This small molecule binds to this protein.
Small molecule (SMILES): CC[C@H](NC(=O)[C@H](CCCN=C(N)N)NC(=O)[C@H](C)N)C(=O)N[C@@H](CCCN=C(N)N)C(=O)N[C@@H](CCCN=C(N)N)C(=O)N[C@@H](CCCN=C(N)N)C(=O)N[C@@H](CC1=NC=NC1)C(=O)N1CCC[C@H]1C(=O)N[C@H](C=O)CO

Sequence of chain 1.A:
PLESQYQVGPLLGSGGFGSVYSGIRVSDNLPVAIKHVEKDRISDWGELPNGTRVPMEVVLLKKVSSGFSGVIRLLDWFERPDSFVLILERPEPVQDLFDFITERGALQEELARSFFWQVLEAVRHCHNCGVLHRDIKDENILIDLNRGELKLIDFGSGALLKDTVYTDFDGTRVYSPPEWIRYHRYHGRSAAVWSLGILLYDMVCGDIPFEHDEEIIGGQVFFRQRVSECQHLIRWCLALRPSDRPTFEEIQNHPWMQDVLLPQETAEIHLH

Binding-site contacts:
Ligand atom N contacts residue GLU172 of chain 1.A at 3.1 Å (salt-bridge).
Ligand atom O contacts residue LYS170 of chain 1.A at 2.7 Å (salt-bridge).
Ligand atom OG contacts residue THR205 of chain 1.A at 3.4 Å (h-bond).
Ligand atom NE contacts residue PHE131 of chain 1.A at 3.7 Å.
Ligand atom NH2 contacts residue PHE131 of chain 1.A at 3.0 Å (h-bond).
Ligand atom CD contacts residue THR135 of chain 1.A at 3.5 Å.
Ligand atom O contacts residue GLY204 of chain 1.A at 3.5 Å (h-bond).
Ligand atom CB contacts residue ASP240 of chain 1.A at 3.6 Å.
Ligand atom CA contacts residue ASP240 of chain 1.A at 3.5 Å.
Ligand atom O contacts residue ASP203 of chain 1.A at 2.9 Å (salt-bridge).
Ligand atom NH1 contacts residue GLU172 of chain 1.A at 3.1 Å (salt-bridge).
Ligand atom NE contacts residue THR135 of chain 1.A at 2.8 Å (h-bond).
Ligand atom OG contacts residue ASP168 of chain 1.A at 2.6 Å (salt-bridge).
Ligand atom CZ contacts residue PHE131 of chain 1.A at 3.6 Å (hydrophobic).
Ligand atom NH1 contacts residue ASP240 of chain 1.A at 3.1 Å (salt-bridge).
Ligand atom CD contacts residue GLY239 of chain 1.A at 3.6 Å.
Ligand atom NH2 contacts residue ILE134 of chain 1.A at 3.6 Å.
Ligand atom NH2 contacts residue ASP171 of chain 1.A at 2.8 Å (salt-bridge).
Ligand atom CG contacts residue PHE131 of chain 1.A at 3.4 Å (hydrophobic).
Ligand atom CE1 contacts residue ILE241 of chain 1.A at 3.4 Å (hydrophobic).
Ligand atom CB contacts residue THR205 of chain 1.A at 3.7 Å.
Ligand atom N contacts residue PHE131 of chain 1.A at 3.6 Å.
Ligand atom CZ contacts residue ASP171 of chain 1.A at 3.6 Å.
Ligand atom NH1 contacts residue GLY239 of chain 1.A at 3.5 Å (h-bond).
Ligand atom NE2 contacts residue GLU244 of chain 1.A at 2.8 Å (salt-bridge).
Ligand atom CB contacts residue GLU172 of chain 1.A at 3.5 Å.
Ligand atom O contacts residue PHE131 of chain 1.A at 3.5 Å.
Ligand atom O contacts residue GLU172 of chain 1.A at 3.3 Å (salt-bridge).
Ligand atom NH2 contacts residue ASP129 of chain 1.A at 3.0 Å (salt-bridge).
Ligand atom C contacts residue PHE131 of chain 1.A at 3.6 Å (hydrophobic).
Ligand atom CB contacts residue ASP203 of chain 1.A at 3.6 Å.
Ligand atom CD contacts residue GLU172 of chain 1.A at 3.6 Å.
Ligand atom CG contacts residue VAL207 of chain 1.A at 3.6 Å (hydrophobic).
Ligand atom NH2 contacts residue ASP132 of chain 1.A at 3.0 Å (salt-bridge).
Ligand atom OG contacts residue LYS170 of chain 1.A at 3.5 Å (salt-bridge).
Ligand atom CE1 contacts residue GLU244 of chain 1.A at 3.6 Å.
Ligand atom CG contacts residue GLU172 of chain 1.A at 3.6 Å.
Ligand atom CB contacts residue ASP168 of chain 1.A at 3.6 Å.
Ligand atom CD2 contacts residue GLU244 of chain 1.A at 3.6 Å.
Ligand atom NH1 contacts residue ASP235 of chain 1.A at 3.0 Å (salt-bridge).